The small molecule below binds the protein below.
Small molecule (SMILES): C/C=C/C[C@@H](C)[C@@H](O)[C@H]1C(=O)N[C@@H](CC)C(=O)N(C)CC(=O)N(C)[C@@H]([C@@H](C)CC)C(=O)N[C@@H](C(C)C)C(=O)N(C)[C@@H](CC(C)C)C(=O)N[C@@H](C)C(=O)N[C@H](C)C(=O)N(C)[C@@H](CC(C)C)C(=O)N(C)[C@@H](CC(C)C)C(=O)N(C)[C@@H](C(C)C)C(=O)N1C

Binding-site contacts:
Ligand atom O contacts residue ASN102 of chain 1.A at 3.5 Å (h-bond).
Ligand atom CN contacts residue GLY72 of chain 1.A at 3.4 Å.
Ligand atom CB contacts residue PHE113 of chain 1.A at 3.8 Å (hydrophobic).
Ligand atom CH contacts residue ALA103 of chain 1.A at 3.7 Å (hydrophobic).
Ligand atom O contacts residue GLY72 of chain 1.A at 3.7 Å.
Ligand atom CG1 contacts residue GLN63 of chain 1.A at 3.4 Å.
Ligand atom CB contacts residue GLN111 of chain 1.A at 3.5 Å.
Ligand atom CB contacts residue ASN102 of chain 1.A at 3.4 Å.
Ligand atom O contacts residue HIS126 of chain 1.A at 3.2 Å.
Ligand atom O contacts residue ALA101 of chain 1.A at 3.7 Å.
Ligand atom CG contacts residue ASN102 of chain 1.A at 3.7 Å.
Ligand atom O contacts residue PHE60 of chain 1.A at 3.2 Å.
Ligand atom CN contacts residue LEU122 of chain 1.A at 3.7 Å (hydrophobic).
Ligand atom CG contacts residue GLN111 of chain 1.A at 3.6 Å.
Ligand atom CD2 contacts residue PHE60 of chain 1.A at 3.8 Å (hydrophobic).
Ligand atom CB contacts residue GLY72 of chain 1.A at 3.5 Å.
Ligand atom CN contacts residue HIS126 of chain 1.A at 3.3 Å.
Ligand atom N contacts residue ASN102 of chain 1.A at 2.9 Å (h-bond).
Ligand atom O contacts residue ARG55 of chain 1.A at 2.9 Å (salt-bridge).
Ligand atom N contacts residue GLY72 of chain 1.A at 3.3 Å (h-bond).
Ligand atom C contacts residue GLY72 of chain 1.A at 3.1 Å.
Ligand atom CG1 contacts residue PHE113 of chain 1.A at 3.4 Å (hydrophobic).
Ligand atom CG contacts residue ALA101 of chain 1.A at 3.7 Å (hydrophobic).
Ligand atom CD1 contacts residue TRP121 of chain 1.A at 3.6 Å (hydrophobic).
Ligand atom CB contacts residue PHE60 of chain 1.A at 3.8 Å (hydrophobic).
Ligand atom CG1 contacts residue ALA101 of chain 1.A at 3.8 Å (hydrophobic).
Ligand atom CA contacts residue ASN102 of chain 1.A at 3.0 Å.
Ligand atom CD1 contacts residue ASN102 of chain 1.A at 3.4 Å.
Ligand atom CB contacts residue TRP121 of chain 1.A at 3.8 Å (hydrophobic).
Ligand atom C contacts residue PHE60 of chain 1.A at 3.6 Å (hydrophobic).
Ligand atom CA contacts residue GLY72 of chain 1.A at 3.2 Å.
Ligand atom CN contacts residue ARG55 of chain 1.A at 3.5 Å.
Ligand atom C contacts residue ASN102 of chain 1.A at 3.4 Å.
Ligand atom O contacts residue GLN63 of chain 1.A at 3.1 Å (h-bond).
Ligand atom O contacts residue TRP121 of chain 1.A at 3.0 Å (h-bond).
Ligand atom CG2 contacts residue PHE113 of chain 1.A at 3.8 Å (hydrophobic).
Ligand atom CN contacts residue ARG55 of chain 1.A at 3.7 Å.
Ligand atom CG2 contacts residue PHE60 of chain 1.A at 3.5 Å (hydrophobic).
Ligand atom CG1 contacts residue ARG55 of chain 1.A at 3.6 Å.
Ligand atom CA contacts residue ARG55 of chain 1.A at 3.8 Å.

Sequence of chain 1.A:
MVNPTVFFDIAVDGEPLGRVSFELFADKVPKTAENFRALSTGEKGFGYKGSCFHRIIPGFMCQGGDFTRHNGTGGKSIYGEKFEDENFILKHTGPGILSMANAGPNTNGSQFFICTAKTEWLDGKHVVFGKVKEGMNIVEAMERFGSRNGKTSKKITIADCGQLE